A protein and the small-molecule ligand that binds it are described below.
Small molecule (SMILES): CC(=O)N[C@@H]1[C@@H](O)[C@H](O)[C@@H](CO)O[C@H]1O

Binding-site contacts:
Ligand atom C3 contacts residue ASN631 of chain 1.B at 3.9 Å.
Ligand atom C7 contacts residue HIS629 of chain 1.B at 4.1 Å.
Ligand atom C8 contacts residue HIS629 of chain 1.B at 3.1 Å.
Ligand atom C7 contacts residue ASN631 of chain 1.B at 3.4 Å.
Ligand atom C4 contacts residue ASN631 of chain 1.B at 4.3 Å.
Ligand atom C2 contacts residue ASN631 of chain 1.B at 2.5 Å.
Ligand atom C8 contacts residue ASN631 of chain 1.B at 3.8 Å.
Ligand atom C8 contacts residue VAL630 of chain 1.B at 4.2 Å (hydrophobic).
Ligand atom N2 contacts residue ASN631 of chain 1.B at 3.0 Å (h-bond).
Ligand atom O7 contacts residue HIS629 of chain 1.B at 4.1 Å.
Ligand atom O5 contacts residue ASN631 of chain 1.B at 2.4 Å (h-bond).
Ligand atom C1 contacts residue ASN631 of chain 1.B at 1.5 Å.
Ligand atom C5 contacts residue ASN631 of chain 1.B at 3.8 Å.
Ligand atom O7 contacts residue ASN631 of chain 1.B at 3.4 Å (h-bond).

Sequence of chain 1.B:
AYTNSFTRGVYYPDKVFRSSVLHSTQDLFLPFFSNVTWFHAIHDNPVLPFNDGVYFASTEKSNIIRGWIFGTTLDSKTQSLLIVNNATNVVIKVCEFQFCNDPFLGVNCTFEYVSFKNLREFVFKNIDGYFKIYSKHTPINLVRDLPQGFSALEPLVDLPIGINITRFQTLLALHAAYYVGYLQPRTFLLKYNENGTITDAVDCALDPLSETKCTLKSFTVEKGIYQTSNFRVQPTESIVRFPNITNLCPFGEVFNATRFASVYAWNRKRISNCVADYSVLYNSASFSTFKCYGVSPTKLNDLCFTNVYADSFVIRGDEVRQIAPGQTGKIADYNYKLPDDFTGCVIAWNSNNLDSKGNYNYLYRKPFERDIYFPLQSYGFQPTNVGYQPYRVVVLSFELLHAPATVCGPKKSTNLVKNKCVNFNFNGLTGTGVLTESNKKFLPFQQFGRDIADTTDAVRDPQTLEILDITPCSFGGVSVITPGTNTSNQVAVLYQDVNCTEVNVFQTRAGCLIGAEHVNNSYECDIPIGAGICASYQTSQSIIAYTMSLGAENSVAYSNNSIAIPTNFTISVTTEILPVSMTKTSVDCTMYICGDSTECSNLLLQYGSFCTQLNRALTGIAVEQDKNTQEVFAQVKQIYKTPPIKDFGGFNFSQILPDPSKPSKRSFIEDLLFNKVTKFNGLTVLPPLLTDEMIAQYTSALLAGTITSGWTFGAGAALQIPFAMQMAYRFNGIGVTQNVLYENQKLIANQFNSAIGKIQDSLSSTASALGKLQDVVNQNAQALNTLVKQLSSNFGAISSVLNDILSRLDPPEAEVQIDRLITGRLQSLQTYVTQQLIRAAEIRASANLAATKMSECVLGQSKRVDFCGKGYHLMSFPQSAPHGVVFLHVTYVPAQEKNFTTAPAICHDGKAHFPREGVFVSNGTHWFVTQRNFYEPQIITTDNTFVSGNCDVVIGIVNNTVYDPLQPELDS